Sequence of chain 2.D:
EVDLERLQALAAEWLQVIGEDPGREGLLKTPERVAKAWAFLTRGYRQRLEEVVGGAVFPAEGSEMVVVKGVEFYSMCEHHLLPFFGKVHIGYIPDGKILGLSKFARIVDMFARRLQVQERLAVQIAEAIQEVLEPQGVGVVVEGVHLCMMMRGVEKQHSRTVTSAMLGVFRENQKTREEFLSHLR

Sequence of chain 1.C:
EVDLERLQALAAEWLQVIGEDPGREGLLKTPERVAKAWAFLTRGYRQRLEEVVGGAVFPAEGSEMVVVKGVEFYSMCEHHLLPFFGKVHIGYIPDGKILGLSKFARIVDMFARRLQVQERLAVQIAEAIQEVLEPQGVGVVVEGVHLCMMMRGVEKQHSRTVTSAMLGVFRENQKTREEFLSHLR

Binding-site contacts:
Ligand atom O2A contacts residue LYS134 of chain 1.C at 3.1 Å (salt-bridge).
Ligand atom C2' contacts residue SER133 of chain 1.C at 3.5 Å.
Ligand atom N3 contacts residue GLY131 of chain 1.C at 3.5 Å.
Ligand atom C8 contacts residue HIS110 of chain 1.B at 3.2 Å.
Ligand atom O4' contacts residue HIS110 of chain 1.B at 2.8 Å (h-bond).
Ligand atom C3' contacts residue SER133 of chain 1.C at 3.0 Å.
Ligand atom O1G contacts residue SER133 of chain 1.C at 3.1 Å (h-bond).
Ligand atom PG contacts residue SER133 of chain 1.C at 3.4 Å.
Ligand atom C1' contacts residue GLY131 of chain 1.C at 3.4 Å.
Ligand atom N3 contacts residue LEU132 of chain 1.C at 3.1 Å (h-bond).
Ligand atom C2 contacts residue GLU150 of chain 1.B at 3.5 Å.
Ligand atom O1G contacts residue ARG183 of chain 1.B at 2.8 Å (salt-bridge).
Ligand atom N2 contacts residue LEU130 of chain 1.C at 3.0 Å (h-bond).
Ligand atom O3G contacts residue ARG137 of chain 1.C at 2.7 Å (salt-bridge).
Ligand atom O3B contacts residue LYS134 of chain 1.C at 3.1 Å (salt-bridge).
Ligand atom C4 contacts residue HIS110 of chain 1.B at 3.5 Å.
Ligand atom O8 contacts residue CYS179 of chain 1.B at 3.2 Å (h-bond).
Ligand atom O8 contacts residue HIS110 of chain 1.B at 3.5 Å (h-bond).
Ligand atom N9 contacts residue HIS110 of chain 1.B at 3.1 Å (h-bond).
Ligand atom C2 contacts residue LEU132 of chain 1.C at 3.4 Å (hydrophobic).
Ligand atom O1B contacts residue ARG183 of chain 1.B at 3.3 Å (salt-bridge).
Ligand atom N2 contacts residue GLU150 of chain 1.B at 2.6 Å (salt-bridge).
Ligand atom O1B contacts residue HIS111 of chain 1.B at 2.7 Å (h-bond).
Ligand atom O6 contacts residue VAL148 of chain 1.B at 3.1 Å.
Ligand atom C1' contacts residue HIS110 of chain 1.B at 3.5 Å.
Ligand atom O3G contacts residue LYS134 of chain 1.C at 2.9 Å (salt-bridge).
Ligand atom O3' contacts residue SER133 of chain 1.C at 2.5 Å (h-bond).
Ligand atom O3A contacts residue ARG64 of chain 2.D at 3.3 Å.
Ligand atom O6 contacts residue GLN149 of chain 1.B at 2.6 Å (h-bond).
Ligand atom O3G contacts residue SER133 of chain 1.C at 2.6 Å (h-bond).
Ligand atom O8 contacts residue HIS111 of chain 1.B at 3.2 Å (h-bond).
Ligand atom O3' contacts residue GLY131 of chain 1.C at 3.4 Å.
Ligand atom C8 contacts residue ZN1 of chain 1.I at 3.1 Å.
Ligand atom O3' contacts residue LYS134 of chain 1.C at 3.3 Å.
Ligand atom O2G contacts residue ARG183 of chain 1.B at 2.8 Å (salt-bridge).
Ligand atom N1 contacts residue GLU150 of chain 1.B at 2.8 Å (salt-bridge).
Ligand atom O8 contacts residue ZN1 of chain 1.I at 2.0 Å.
Ligand atom O6 contacts residue HIS177 of chain 1.B at 3.3 Å.
Ligand atom O1A contacts residue ARG64 of chain 2.D at 2.9 Å (salt-bridge).
Ligand atom O2G contacts residue ARG137 of chain 1.C at 2.9 Å (salt-bridge).

Sequence of chain 1.B:
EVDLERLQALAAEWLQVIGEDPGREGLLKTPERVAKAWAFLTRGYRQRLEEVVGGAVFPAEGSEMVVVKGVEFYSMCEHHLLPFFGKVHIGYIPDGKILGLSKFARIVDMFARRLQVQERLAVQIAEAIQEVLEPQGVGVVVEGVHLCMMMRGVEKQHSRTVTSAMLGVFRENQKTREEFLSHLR

A small-molecule ligand and the protein it binds are described below.
Small molecule (SMILES): Nc1nc2c([nH]c(=O)n2[C@H]2C[C@H](O)[C@@H](CO[P](=O)(O)O[P](=O)(O)OP(=O)(O)O)O2)c(=O)[nH]1